Binding-site contacts:
Ligand atom O5 contacts residue ASN87 of chain 1.A at 2.4 Å (h-bond).
Ligand atom O6 contacts residue GLN100 of chain 1.A at 4.2 Å.
Ligand atom O4 contacts residue HIS102 of chain 1.A at 4.3 Å.
Ligand atom C5 contacts residue HIS102 of chain 1.A at 3.3 Å.
Ligand atom C7 contacts residue ASN87 of chain 1.A at 3.3 Å.
Ligand atom O7 contacts residue ASN87 of chain 1.A at 3.3 Å (h-bond).
Ligand atom C4 contacts residue ASN87 of chain 1.A at 4.2 Å.
Ligand atom C8 contacts residue ASN87 of chain 1.A at 4.4 Å.
Ligand atom C3 contacts residue ASN87 of chain 1.A at 3.7 Å.
Ligand atom N2 contacts residue ASN87 of chain 1.A at 2.8 Å (h-bond).
Ligand atom C1 contacts residue ASN87 of chain 1.A at 1.4 Å.
Ligand atom O6 contacts residue HIS102 of chain 1.A at 3.3 Å.
Ligand atom C8 contacts residue VAL104 of chain 1.A at 4.0 Å (hydrophobic).
Ligand atom C8 contacts residue GLN107 of chain 1.A at 3.9 Å.
Ligand atom C1 contacts residue HIS102 of chain 1.A at 3.7 Å.
Ligand atom C2 contacts residue ASN87 of chain 1.A at 2.4 Å.
Ligand atom C5 contacts residue ASN87 of chain 1.A at 3.7 Å.
Ligand atom C4 contacts residue HIS102 of chain 1.A at 4.5 Å.
Ligand atom C6 contacts residue HIS102 of chain 1.A at 3.7 Å.
Ligand atom O5 contacts residue HIS102 of chain 1.A at 3.5 Å (h-bond).

A protein and the small-molecule ligand that binds it are described below.
Small molecule (SMILES): CC(=O)N[C@@H]1[C@@H](O)[C@H](O)[C@@H](CO)O[C@H]1O

Sequence of chain 1.A:
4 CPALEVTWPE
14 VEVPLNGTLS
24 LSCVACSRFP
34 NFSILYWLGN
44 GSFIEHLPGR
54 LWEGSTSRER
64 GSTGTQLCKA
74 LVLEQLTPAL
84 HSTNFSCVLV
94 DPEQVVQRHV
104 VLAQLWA